Sequence of chain 1.F:
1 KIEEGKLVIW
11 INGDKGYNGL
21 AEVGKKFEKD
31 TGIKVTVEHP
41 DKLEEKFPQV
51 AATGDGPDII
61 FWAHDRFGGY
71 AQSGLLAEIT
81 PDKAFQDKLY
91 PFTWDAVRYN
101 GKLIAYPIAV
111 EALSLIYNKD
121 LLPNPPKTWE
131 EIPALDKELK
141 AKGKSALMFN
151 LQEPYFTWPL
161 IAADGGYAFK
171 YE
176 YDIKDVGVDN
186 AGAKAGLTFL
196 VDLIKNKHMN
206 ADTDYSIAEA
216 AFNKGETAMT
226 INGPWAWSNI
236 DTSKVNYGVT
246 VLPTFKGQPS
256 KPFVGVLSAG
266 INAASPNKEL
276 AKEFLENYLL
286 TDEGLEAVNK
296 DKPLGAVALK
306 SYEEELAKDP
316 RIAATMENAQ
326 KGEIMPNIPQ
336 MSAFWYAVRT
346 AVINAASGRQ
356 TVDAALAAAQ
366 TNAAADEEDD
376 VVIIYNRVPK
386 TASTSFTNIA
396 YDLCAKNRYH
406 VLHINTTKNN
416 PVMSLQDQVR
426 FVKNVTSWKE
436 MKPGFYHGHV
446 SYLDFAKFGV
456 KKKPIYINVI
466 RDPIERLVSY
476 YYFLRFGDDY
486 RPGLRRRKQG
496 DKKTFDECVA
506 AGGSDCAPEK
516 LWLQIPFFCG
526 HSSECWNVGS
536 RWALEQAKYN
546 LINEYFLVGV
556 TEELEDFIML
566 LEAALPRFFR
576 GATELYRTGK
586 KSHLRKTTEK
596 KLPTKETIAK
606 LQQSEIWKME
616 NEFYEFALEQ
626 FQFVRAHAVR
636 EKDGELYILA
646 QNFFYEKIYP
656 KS

The small molecule below binds the protein below.
Small molecule (SMILES): CC(=O)N[C@H]1[C@@H](O[C@H]2[C@H](O)[C@@H](O)[C@H](O[C@H]3[C@H](O)[C@@H](NS(=O)(=O)O)[C@@H](O[C@H]4[C@H](O)[C@@H](O)[C@H](O[C@H]5[C@H](O)[C@@H](NS(=O)(=O)O)[C@@H](O[C@H]6[C@H](O)[C@@H](O)[C@H](O)O[C@@H]6C(=O)O)O[C@@H]5CO)O[C@H]4C(=O)O)O[C@@H]3CO)O[C@@H]2C(=O)O)O[C@H](CO)[C@@H](O[C@@H]2O[C@H](C(=O)O)[C@@H](O)[C@H](O)[C@H]2O)[C@@H]1O

Sequence of chain 1.D:
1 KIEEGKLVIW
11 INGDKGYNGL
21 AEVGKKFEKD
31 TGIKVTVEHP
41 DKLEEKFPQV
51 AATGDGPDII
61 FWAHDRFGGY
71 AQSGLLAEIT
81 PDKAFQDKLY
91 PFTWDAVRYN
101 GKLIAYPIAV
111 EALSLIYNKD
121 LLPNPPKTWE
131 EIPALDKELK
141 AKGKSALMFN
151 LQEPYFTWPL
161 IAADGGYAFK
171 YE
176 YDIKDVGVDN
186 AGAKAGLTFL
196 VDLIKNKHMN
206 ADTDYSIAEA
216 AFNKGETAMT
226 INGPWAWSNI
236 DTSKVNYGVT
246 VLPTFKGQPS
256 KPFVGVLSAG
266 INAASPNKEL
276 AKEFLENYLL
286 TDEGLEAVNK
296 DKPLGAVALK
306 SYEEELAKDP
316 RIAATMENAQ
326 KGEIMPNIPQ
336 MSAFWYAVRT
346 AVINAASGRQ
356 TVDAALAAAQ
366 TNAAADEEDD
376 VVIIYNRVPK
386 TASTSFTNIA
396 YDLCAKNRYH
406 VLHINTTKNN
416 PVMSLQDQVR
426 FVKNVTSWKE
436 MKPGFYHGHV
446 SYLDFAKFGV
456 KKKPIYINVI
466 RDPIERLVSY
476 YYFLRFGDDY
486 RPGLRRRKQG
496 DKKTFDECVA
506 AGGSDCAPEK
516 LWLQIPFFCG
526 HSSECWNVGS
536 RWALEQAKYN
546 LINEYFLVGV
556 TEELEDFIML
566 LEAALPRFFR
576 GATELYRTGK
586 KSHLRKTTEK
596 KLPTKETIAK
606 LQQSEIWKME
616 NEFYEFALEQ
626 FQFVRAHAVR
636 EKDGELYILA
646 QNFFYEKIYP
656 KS

Binding-site contacts:
Ligand atom O2S contacts residue ARG492 of chain 1.F at 3.0 Å (salt-bridge).
Ligand atom O6B contacts residue TYR475 of chain 1.F at 3.5 Å (h-bond).
Ligand atom S1 contacts residue LYS652 of chain 1.D at 3.8 Å.
Ligand atom O2S contacts residue LEU479 of chain 1.F at 3.6 Å.
Ligand atom O3 contacts residue ARG382 of chain 1.F at 3.2 Å (salt-bridge).
Ligand atom C1 contacts residue LYS413 of chain 1.F at 3.5 Å.
Ligand atom O3S contacts residue ASN393 of chain 1.F at 3.4 Å (h-bond).
Ligand atom O5 contacts residue LYS413 of chain 1.F at 3.8 Å.
Ligand atom S1 contacts residue ARG492 of chain 1.F at 3.8 Å.
Ligand atom S1 contacts residue ARG382 of chain 1.F at 3.6 Å (salt-bridge).
Ligand atom O6A contacts residue LYS42 of chain 1.D at 3.4 Å (salt-bridge).
Ligand atom O3 contacts residue LYS652 of chain 1.D at 3.0 Å (salt-bridge).
Ligand atom O6 contacts residue ASN410 of chain 1.F at 3.7 Å.
Ligand atom O1S contacts residue LYS652 of chain 1.D at 3.4 Å (salt-bridge).
Ligand atom O4 contacts residue ARG590 of chain 1.F at 3.6 Å.
Ligand atom O6B contacts residue TYR654 of chain 1.D at 3.0 Å (h-bond).
Ligand atom O6B contacts residue ARG590 of chain 1.F at 2.8 Å (salt-bridge).
Ligand atom O1S contacts residue ARG491 of chain 1.F at 3.7 Å.
Ligand atom C5 contacts residue ASN414 of chain 1.F at 3.5 Å.
Ligand atom O3S contacts residue THR389 of chain 1.F at 3.3 Å.
Ligand atom C3 contacts residue ASN414 of chain 1.F at 3.7 Å.
Ligand atom O4 contacts residue TYR654 of chain 1.D at 3.6 Å.
Ligand atom O2 contacts residue HIS444 of chain 1.F at 3.0 Å (h-bond).
Ligand atom O1S contacts residue HIS442 of chain 1.F at 3.6 Å.
Ligand atom C6 contacts residue GLU651 of chain 1.D at 3.3 Å.
Ligand atom O2 contacts residue TYR654 of chain 1.D at 3.5 Å (h-bond).
Ligand atom N2 contacts residue LYS652 of chain 1.D at 3.5 Å (salt-bridge).
Ligand atom O6 contacts residue TYR475 of chain 1.F at 3.5 Å.
Ligand atom O1S contacts residue ARG382 of chain 1.F at 3.7 Å.
Ligand atom O1 contacts residue LYS413 of chain 1.F at 3.8 Å.
Ligand atom O6 contacts residue PRO384 of chain 1.F at 3.4 Å.
Ligand atom O6B contacts residue LYS42 of chain 1.D at 3.4 Å (salt-bridge).
Ligand atom O5 contacts residue HIS408 of chain 1.F at 3.5 Å.
Ligand atom O6 contacts residue GLU651 of chain 1.D at 3.2 Å (salt-bridge).
Ligand atom C2 contacts residue HIS444 of chain 1.F at 3.4 Å.
Ligand atom O2S contacts residue ARG382 of chain 1.F at 2.5 Å (salt-bridge).
Ligand atom O6A contacts residue LEU489 of chain 1.F at 3.4 Å.
Ligand atom O3S contacts residue ARG492 of chain 1.F at 3.5 Å (salt-bridge).
Ligand atom O6A contacts residue LYS656 of chain 1.D at 3.3 Å.
Ligand atom O1S contacts residue TYR396 of chain 1.F at 3.6 Å.